Sequence of chain 1.C:
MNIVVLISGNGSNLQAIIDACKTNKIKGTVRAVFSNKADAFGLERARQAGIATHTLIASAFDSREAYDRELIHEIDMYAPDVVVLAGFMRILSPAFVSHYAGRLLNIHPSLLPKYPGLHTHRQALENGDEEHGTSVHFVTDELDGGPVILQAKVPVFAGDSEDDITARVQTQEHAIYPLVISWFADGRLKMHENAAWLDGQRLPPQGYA

A protein and the small-molecule ligand that binds it are described below.
Small molecule (SMILES): Nc1nc(=O)c2cc(CNc3ccc(C(=O)N[C@@H](CCC(=O)O)C(=O)O)cc3)cnc2[nH]1

Binding-site contacts:
Ligand atom N3 contacts residue VAL139 of chain 1.C at 3.4 Å.
Ligand atom N3 contacts residue THR140 of chain 1.C at 2.9 Å (h-bond).
Ligand atom C7 contacts residue PHE88 of chain 1.C at 3.8 Å (hydrophobic).
Ligand atom C16 contacts residue ARG90 of chain 1.C at 3.8 Å.
Ligand atom N8 contacts residue ARG90 of chain 1.C at 2.9 Å (salt-bridge).
Ligand atom O4 contacts residue HIS137 of chain 1.C at 3.9 Å.
Ligand atom OE1 contacts residue ARG90 of chain 1.C at 3.6 Å.
Ligand atom C4 contacts residue ASP144 of chain 1.C at 3.7 Å.
Ligand atom O contacts residue MET89 of chain 1.C at 3.5 Å (h-bond).
Ligand atom OE1 contacts residue ILE91 of chain 1.C at 3.3 Å (h-bond).
Ligand atom OE2 contacts residue ARG90 of chain 1.C at 3.2 Å.
Ligand atom OE2 contacts residue MET89 of chain 1.C at 3.9 Å.
Ligand atom O4 contacts residue GLU142 of chain 1.C at 3.5 Å (salt-bridge).
Ligand atom C12 contacts residue ILE91 of chain 1.C at 3.7 Å (hydrophobic).
Ligand atom NA2 contacts residue VAL97 of chain 1.C at 3.7 Å.
Ligand atom C4 contacts residue VAL139 of chain 1.C at 3.5 Å (hydrophobic).
Ligand atom CD contacts residue ARG90 of chain 1.C at 3.8 Å.
Ligand atom NA2 contacts residue ASP141 of chain 1.C at 3.4 Å (salt-bridge).
Ligand atom N10 contacts residue GAR1 of chain 1.I at 3.3 Å (h-bond).
Ligand atom C8A contacts residue LEU143 of chain 1.C at 3.8 Å (hydrophobic).
Ligand atom C9 contacts residue ASP144 of chain 1.C at 3.5 Å.
Ligand atom N1 contacts residue LEU143 of chain 1.C at 3.9 Å.
Ligand atom O2 contacts residue ILE91 of chain 1.C at 3.7 Å.
Ligand atom C2 contacts residue THR140 of chain 1.C at 3.5 Å.
Ligand atom C16 contacts residue MET89 of chain 1.C at 3.4 Å (hydrophobic).
Ligand atom NA2 contacts residue LEU92 of chain 1.C at 3.0 Å (h-bond).
Ligand atom C5 contacts residue ASN106 of chain 1.C at 3.7 Å.
Ligand atom OE2 contacts residue ILE91 of chain 1.C at 2.8 Å (h-bond).
Ligand atom CD contacts residue ILE91 of chain 1.C at 3.5 Å (hydrophobic).
Ligand atom C15 contacts residue PHE88 of chain 1.C at 3.8 Å (hydrophobic).
Ligand atom C15 contacts residue MET89 of chain 1.C at 3.5 Å (hydrophobic).
Ligand atom N8 contacts residue ILE91 of chain 1.C at 3.8 Å.
Ligand atom C2 contacts residue VAL139 of chain 1.C at 3.8 Å (hydrophobic).
Ligand atom N1 contacts residue LEU92 of chain 1.C at 3.2 Å (h-bond).
Ligand atom C5 contacts residue ASP144 of chain 1.C at 3.6 Å.
Ligand atom O4 contacts residue VAL139 of chain 1.C at 3.8 Å.
Ligand atom C7 contacts residue ARG90 of chain 1.C at 3.3 Å.
Ligand atom O4 contacts residue ASP144 of chain 1.C at 2.9 Å (salt-bridge).
Ligand atom O4 contacts residue LEU143 of chain 1.C at 3.8 Å.
Ligand atom NA2 contacts residue THR140 of chain 1.C at 3.3 Å (h-bond).